The small molecule below binds the protein below.
Small molecule (SMILES): CC(C)(C)C(=O)N[C@@H](C(=O)NO)c1ccc(Br)cc1

Sequence of chain 1.D:
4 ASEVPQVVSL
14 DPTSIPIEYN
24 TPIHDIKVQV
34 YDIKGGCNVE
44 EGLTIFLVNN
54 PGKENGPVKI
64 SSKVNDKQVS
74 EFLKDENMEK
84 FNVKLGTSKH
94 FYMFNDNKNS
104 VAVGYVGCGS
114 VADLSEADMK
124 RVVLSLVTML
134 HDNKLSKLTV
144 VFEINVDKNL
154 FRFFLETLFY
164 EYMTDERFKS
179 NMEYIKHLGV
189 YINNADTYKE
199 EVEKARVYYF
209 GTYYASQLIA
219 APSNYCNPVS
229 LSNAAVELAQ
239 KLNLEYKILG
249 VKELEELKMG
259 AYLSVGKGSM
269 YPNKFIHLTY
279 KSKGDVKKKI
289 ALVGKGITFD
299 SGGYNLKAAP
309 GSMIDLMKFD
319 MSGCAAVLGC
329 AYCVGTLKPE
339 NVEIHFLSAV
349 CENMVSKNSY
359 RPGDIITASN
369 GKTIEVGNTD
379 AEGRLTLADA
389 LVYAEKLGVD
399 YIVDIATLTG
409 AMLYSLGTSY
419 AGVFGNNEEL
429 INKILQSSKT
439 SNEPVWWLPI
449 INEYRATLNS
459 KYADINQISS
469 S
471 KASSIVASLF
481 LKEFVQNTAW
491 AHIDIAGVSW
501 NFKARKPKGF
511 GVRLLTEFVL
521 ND

Binding-site contacts:
Ligand atom BRG contacts residue MET311 of chain 1.D at 3.6 Å.
Ligand atom NAL contacts residue LYS293 of chain 1.D at 3.6 Å.
Ligand atom O contacts residue ZN1 of chain 1.JA at 3.8 Å.
Ligand atom C contacts residue ZN1 of chain 1.JA at 3.7 Å.
Ligand atom NAL contacts residue LEU406 of chain 1.D at 3.0 Å (h-bond).
Ligand atom C contacts residue ZN1 of chain 1.KA at 2.9 Å.
Ligand atom CAP contacts residue GLY408 of chain 1.D at 3.8 Å.
Ligand atom BRG contacts residue PHE317 of chain 1.D at 3.7 Å.
Ligand atom OAE contacts residue GLY408 of chain 1.D at 3.5 Å (h-bond).
Ligand atom NAL contacts residue ZN1 of chain 1.KA at 3.1 Å.
Ligand atom OAF contacts residue LYS293 of chain 1.D at 3.1 Å (salt-bridge).
Ligand atom OAF contacts residue ASP298 of chain 1.D at 3.4 Å (salt-bridge).
Ligand atom CAJ contacts residue THR407 of chain 1.D at 3.8 Å.
Ligand atom CAQ contacts residue GLY408 of chain 1.D at 3.6 Å.
Ligand atom OAE contacts residue THR407 of chain 1.D at 3.6 Å.
Ligand atom NAL contacts residue ASP378 of chain 1.D at 3.4 Å (salt-bridge).
Ligand atom C contacts residue LEU406 of chain 1.D at 3.6 Å (hydrophobic).
Ligand atom O contacts residue ZN1 of chain 1.KA at 2.1 Å.
Ligand atom OAF contacts residue ZN1 of chain 1.JA at 2.0 Å.
Ligand atom O contacts residue ASP378 of chain 1.D at 2.9 Å (salt-bridge).
Ligand atom OAF contacts residue GLU380 of chain 1.D at 2.8 Å (salt-bridge).
Ligand atom OAF contacts residue ASP378 of chain 1.D at 3.2 Å (salt-bridge).
Ligand atom CAK contacts residue GLY408 of chain 1.D at 3.7 Å.
Ligand atom CAQ contacts residue LEU406 of chain 1.D at 3.7 Å (hydrophobic).
Ligand atom NAL contacts residue ZN1 of chain 1.JA at 3.0 Å.
Ligand atom CAJ contacts residue LEU406 of chain 1.D at 3.4 Å (hydrophobic).
Ligand atom O contacts residue LYS305 of chain 1.D at 3.1 Å (salt-bridge).
Ligand atom OAF contacts residue ZN1 of chain 1.KA at 2.4 Å.
Ligand atom CAH contacts residue PHE317 of chain 1.D at 3.8 Å (hydrophobic).
Ligand atom CAH contacts residue ALA496 of chain 1.D at 3.7 Å (hydrophobic).
Ligand atom CAJ contacts residue THR405 of chain 1.D at 3.6 Å.
Ligand atom CA contacts residue LEU406 of chain 1.D at 3.2 Å (hydrophobic).
Ligand atom C contacts residue ASP378 of chain 1.D at 3.2 Å.
Ligand atom NAL contacts residue CO31 of chain 1.LA at 2.5 Å (h-bond).
Ligand atom CAI contacts residue GLY408 of chain 1.D at 3.7 Å.
Ligand atom OAF contacts residue CO31 of chain 1.LA at 2.5 Å (h-bond).
Ligand atom C contacts residue CO31 of chain 1.LA at 3.6 Å.
Ligand atom CAC contacts residue ASP378 of chain 1.D at 3.6 Å.
Ligand atom O contacts residue ASP298 of chain 1.D at 3.1 Å (salt-bridge).
Ligand atom CAJ contacts residue GLY408 of chain 1.D at 3.7 Å.